Sequence of chain 1.A:
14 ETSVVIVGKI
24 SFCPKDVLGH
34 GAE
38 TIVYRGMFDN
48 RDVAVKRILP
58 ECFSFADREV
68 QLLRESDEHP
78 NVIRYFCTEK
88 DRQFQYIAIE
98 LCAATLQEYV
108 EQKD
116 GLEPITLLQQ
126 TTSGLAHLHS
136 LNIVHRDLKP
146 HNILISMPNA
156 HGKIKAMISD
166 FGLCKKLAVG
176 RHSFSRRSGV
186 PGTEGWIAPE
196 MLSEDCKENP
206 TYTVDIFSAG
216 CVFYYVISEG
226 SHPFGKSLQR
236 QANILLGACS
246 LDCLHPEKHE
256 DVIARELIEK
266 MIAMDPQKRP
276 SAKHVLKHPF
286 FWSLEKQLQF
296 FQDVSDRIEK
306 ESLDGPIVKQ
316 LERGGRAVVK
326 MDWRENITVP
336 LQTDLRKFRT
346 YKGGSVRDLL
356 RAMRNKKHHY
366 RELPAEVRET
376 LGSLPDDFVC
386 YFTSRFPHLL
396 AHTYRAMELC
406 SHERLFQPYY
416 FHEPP

A small-molecule ligand and the protein it binds are described below.
Small molecule (SMILES): Nc1ncnc2c(C(=O)Nc3c(Cl)ccc(NS(=O)(=O)N4CCCC4)c3F)cccc12

Binding-site contacts:
Ligand atom C7 contacts residue LYS53 of chain 1.A at 3.3 Å.
Ligand atom S2 contacts residue ASP165 of chain 1.A at 3.7 Å.
Ligand atom CL9 contacts residue VAL52 of chain 1.A at 3.6 Å.
Ligand atom N22 contacts residue CYS99 of chain 1.A at 3.2 Å (h-bond).
Ligand atom C7 contacts residue ILE96 of chain 1.A at 3.8 Å (hydrophobic).
Ligand atom N20 contacts residue ALA51 of chain 1.A at 3.6 Å.
Ligand atom C21 contacts residue ALA51 of chain 1.A at 3.3 Å (hydrophobic).
Ligand atom O13 contacts residue VAL40 of chain 1.A at 3.8 Å.
Ligand atom N22 contacts residue ALA51 of chain 1.A at 3.9 Å.
Ligand atom N11 contacts residue ILE96 of chain 1.A at 3.5 Å.
Ligand atom C31 contacts residue LEU70 of chain 1.A at 3.8 Å (hydrophobic).
Ligand atom C29 contacts residue GLU66 of chain 1.A at 3.6 Å.
Ligand atom C23 contacts residue CYS99 of chain 1.A at 3.8 Å (hydrophobic).
Ligand atom O1 contacts residue PHE166 of chain 1.A at 2.8 Å (h-bond).
Ligand atom C30 contacts residue LEU70 of chain 1.A at 3.7 Å (hydrophobic).
Ligand atom C21 contacts residue ILE96 of chain 1.A at 3.8 Å (hydrophobic).
Ligand atom N20 contacts residue LEU149 of chain 1.A at 3.6 Å.
Ligand atom C29 contacts residue VAL67 of chain 1.A at 3.5 Å (hydrophobic).
Ligand atom CL9 contacts residue LYS53 of chain 1.A at 3.7 Å.
Ligand atom C12 contacts residue VAL40 of chain 1.A at 3.8 Å (hydrophobic).
Ligand atom CL9 contacts residue VAL40 of chain 1.A at 3.5 Å.
Ligand atom C6 contacts residue ILE94 of chain 1.A at 3.9 Å (hydrophobic).
Ligand atom N24 contacts residue CYS99 of chain 1.A at 2.9 Å (h-bond).
Ligand atom C21 contacts residue CYS99 of chain 1.A at 3.9 Å (hydrophobic).
Ligand atom O1 contacts residue ASP165 of chain 1.A at 3.2 Å.
Ligand atom O3 contacts residue ASP165 of chain 1.A at 3.4 Å (salt-bridge).
Ligand atom C8 contacts residue ILE96 of chain 1.A at 3.4 Å (hydrophobic).
Ligand atom CL9 contacts residue ILE96 of chain 1.A at 3.5 Å.
Ligand atom O3 contacts residue ILE80 of chain 1.A at 3.8 Å.
Ligand atom C8 contacts residue LYS53 of chain 1.A at 3.7 Å.
Ligand atom C6 contacts residue LYS53 of chain 1.A at 3.8 Å.
Ligand atom C30 contacts residue TYR82 of chain 1.A at 3.7 Å (hydrophobic).
Ligand atom C21 contacts residue LEU149 of chain 1.A at 3.9 Å (hydrophobic).
Ligand atom CL9 contacts residue ALA51 of chain 1.A at 3.4 Å.
Ligand atom C21 contacts residue GLU97 of chain 1.A at 3.5 Å.
Ligand atom C28 contacts residue GLU66 of chain 1.A at 3.8 Å.
Ligand atom N20 contacts residue ILE96 of chain 1.A at 3.6 Å.
Ligand atom C15 contacts residue HIS33 of chain 1.A at 3.5 Å.
Ligand atom C10 contacts residue ILE96 of chain 1.A at 3.4 Å (hydrophobic).
Ligand atom C7 contacts residue ILE94 of chain 1.A at 3.8 Å (hydrophobic).